Binding-site contacts:
Ligand atom C2' contacts residue LEU189 of chain 1.B at 3.7 Å (hydrophobic).
Ligand atom C2 contacts residue ALA123 of chain 1.B at 3.0 Å (hydrophobic).
Ligand atom C6 contacts residue LEU189 of chain 1.B at 3.5 Å (hydrophobic).
Ligand atom O4' contacts residue LEU43 of chain 1.B at 3.7 Å.
Ligand atom O1B contacts residue LYS73 of chain 1.B at 3.3 Å (salt-bridge).
Ligand atom O2B contacts residue ASP200 of chain 1.B at 2.8 Å (salt-bridge).
Ligand atom PB contacts residue MG1 of chain 1.J at 3.6 Å.
Ligand atom O1A contacts residue LYS73 of chain 1.B at 3.1 Å (salt-bridge).
Ligand atom O2B contacts residue ASN187 of chain 1.B at 3.4 Å (h-bond).
Ligand atom N6 contacts residue VAL120 of chain 1.B at 3.3 Å.
Ligand atom C2 contacts residue LEU43 of chain 1.B at 3.6 Å (hydrophobic).
Ligand atom N1 contacts residue ALA123 of chain 1.B at 3.1 Å (h-bond).
Ligand atom N3 contacts residue LEU43 of chain 1.B at 3.8 Å.
Ligand atom O2' contacts residue ASN127 of chain 1.B at 3.2 Å (h-bond).
Ligand atom O3G contacts residue GLY46 of chain 1.B at 3.0 Å.
Ligand atom PB contacts residue ASP200 of chain 1.B at 3.2 Å.
Ligand atom O3G contacts residue ALA47 of chain 1.B at 2.3 Å (h-bond).
Ligand atom O3G contacts residue PHE48 of chain 1.B at 2.9 Å (h-bond).
Ligand atom O3A contacts residue ASP200 of chain 1.B at 3.3 Å (salt-bridge).
Ligand atom O4' contacts residue GLY44 of chain 1.B at 3.3 Å.
Ligand atom O2B contacts residue MG1 of chain 1.J at 2.2 Å.
Ligand atom N6 contacts residue ALA71 of chain 1.B at 3.3 Å.
Ligand atom O1B contacts residue ASP200 of chain 1.B at 3.3 Å (salt-bridge).
Ligand atom O3A contacts residue LYS73 of chain 1.B at 3.5 Å (salt-bridge).
Ligand atom N6 contacts residue LEU189 of chain 1.B at 3.5 Å.
Ligand atom C1' contacts residue LEU43 of chain 1.B at 3.8 Å (hydrophobic).
Ligand atom N1 contacts residue TYR122 of chain 1.B at 3.8 Å.
Ligand atom O2A contacts residue ASP200 of chain 1.B at 2.5 Å (salt-bridge).
Ligand atom N6 contacts residue ALA121 of chain 1.B at 2.8 Å (h-bond).
Ligand atom O3' contacts residue ARG186 of chain 1.B at 3.6 Å (salt-bridge).
Ligand atom PG contacts residue PHE48 of chain 1.B at 3.7 Å.
Ligand atom C8 contacts residue VAL51 of chain 1.B at 3.7 Å (hydrophobic).
Ligand atom C5 contacts residue LEU189 of chain 1.B at 3.4 Å (hydrophobic).
Ligand atom O1G contacts residue PHE48 of chain 1.B at 3.2 Å.
Ligand atom PA contacts residue ASP200 of chain 1.B at 3.0 Å.
Ligand atom O3' contacts residue ASN127 of chain 1.B at 3.1 Å (h-bond).
Ligand atom O5' contacts residue VAL51 of chain 1.B at 3.7 Å.
Ligand atom O1A contacts residue ASP200 of chain 1.B at 2.8 Å (salt-bridge).
Ligand atom C6 contacts residue ALA71 of chain 1.B at 3.6 Å (hydrophobic).
Ligand atom N7 contacts residue LEU189 of chain 1.B at 3.5 Å.

Sequence of chain 1.B:
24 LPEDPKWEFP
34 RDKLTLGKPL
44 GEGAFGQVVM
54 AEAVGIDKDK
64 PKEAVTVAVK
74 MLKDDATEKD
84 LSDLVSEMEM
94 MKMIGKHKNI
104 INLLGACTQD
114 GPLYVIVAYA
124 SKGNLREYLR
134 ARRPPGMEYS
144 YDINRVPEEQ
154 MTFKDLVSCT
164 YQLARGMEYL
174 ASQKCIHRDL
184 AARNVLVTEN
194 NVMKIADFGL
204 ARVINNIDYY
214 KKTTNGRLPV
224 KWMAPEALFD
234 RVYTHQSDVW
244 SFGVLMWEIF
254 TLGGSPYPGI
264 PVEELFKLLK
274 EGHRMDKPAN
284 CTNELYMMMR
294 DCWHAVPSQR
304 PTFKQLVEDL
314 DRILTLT

This protein binds this small molecule.
Small molecule (SMILES): Nc1ncnc2c1ncn2[C@@H]1O[C@H](CO[P](=O)(O)O[P](=O)(O)CP(=O)(O)O)[C@@H](O)[C@H]1O